Sequence of chain 1.F:
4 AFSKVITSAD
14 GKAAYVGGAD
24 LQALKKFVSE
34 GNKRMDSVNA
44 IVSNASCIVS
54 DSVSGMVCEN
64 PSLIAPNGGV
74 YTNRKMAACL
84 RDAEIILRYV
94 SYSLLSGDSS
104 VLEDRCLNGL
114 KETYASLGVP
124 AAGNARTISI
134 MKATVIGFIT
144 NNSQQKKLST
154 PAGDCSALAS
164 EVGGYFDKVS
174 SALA

Sequence of chain 1.E:
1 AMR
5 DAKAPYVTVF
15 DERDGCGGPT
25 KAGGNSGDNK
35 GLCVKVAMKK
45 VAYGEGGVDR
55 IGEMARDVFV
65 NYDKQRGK

Binding-site contacts:
Ligand atom CGC contacts residue TRS1 of chain 1.V at 3.4 Å.
Ligand atom NA contacts residue GLY71 of chain 1.E at 3.4 Å.
Ligand atom C1A contacts residue GLY71 of chain 1.E at 3.7 Å.
Ligand atom CBC contacts residue TRS1 of chain 1.V at 3.5 Å.
Ligand atom CMD contacts residue ASP54 of chain 1.F at 3.4 Å.
Ligand atom CBC contacts residue ALA136 of chain 1.F at 3.7 Å (hydrophobic).
Ligand atom OA contacts residue GLN148 of chain 1.F at 2.9 Å (h-bond).
Ligand atom OA contacts residue SER146 of chain 1.F at 3.1 Å.
Ligand atom CMD contacts residue GLY58 of chain 1.F at 3.6 Å.
Ligand atom CBA contacts residue CYS50 of chain 1.F at 1.8 Å (hydrophobic).
Ligand atom CBD contacts residue TYR66 of chain 1.E at 3.4 Å (hydrophobic).
Ligand atom CHA contacts residue ASP54 of chain 1.F at 3.6 Å.
Ligand atom OD contacts residue CYS61 of chain 1.F at 3.2 Å (h-bond).
Ligand atom NC contacts residue ILE133 of chain 1.F at 3.6 Å.
Ligand atom C1B contacts residue ASP54 of chain 1.F at 3.6 Å.
Ligand atom O1C contacts residue TRS1 of chain 1.V at 2.5 Å (h-bond).
Ligand atom C3A contacts residue CYS50 of chain 1.F at 3.3 Å (hydrophobic).
Ligand atom CAD contacts residue CYS61 of chain 1.F at 1.9 Å (hydrophobic).
Ligand atom CMD contacts residue LYS68 of chain 1.E at 3.5 Å.
Ligand atom CGC contacts residue ALA136 of chain 1.F at 3.6 Å (hydrophobic).
Ligand atom NB contacts residue ASP54 of chain 1.F at 2.8 Å (salt-bridge).
Ligand atom NC contacts residue ASP54 of chain 1.F at 2.9 Å (salt-bridge).
Ligand atom C4C contacts residue ASP54 of chain 1.F at 3.7 Å.
Ligand atom C4A contacts residue GLY71 of chain 1.E at 3.2 Å.
Ligand atom C3A contacts residue GLY71 of chain 1.E at 3.5 Å.
Ligand atom CMC contacts residue GLU62 of chain 1.F at 3.7 Å.
Ligand atom NB contacts residue THR137 of chain 1.F at 3.3 Å (h-bond).
Ligand atom C4B contacts residue THR137 of chain 1.F at 3.4 Å.
Ligand atom CAB contacts residue ALA136 of chain 1.F at 3.3 Å (hydrophobic).
Ligand atom CAA contacts residue CYS50 of chain 1.F at 2.6 Å (hydrophobic).
Ligand atom OA contacts residue GLN147 of chain 1.F at 3.2 Å (h-bond).
Ligand atom C1B contacts residue THR137 of chain 1.F at 3.7 Å.
Ligand atom OA contacts residue LYS149 of chain 1.F at 3.2 Å (salt-bridge).
Ligand atom CBD contacts residue CYS61 of chain 1.F at 2.9 Å (hydrophobic).
Ligand atom CHA contacts residue GLY71 of chain 1.E at 3.7 Å.
Ligand atom C4C contacts residue ILE133 of chain 1.F at 3.7 Å (hydrophobic).
Ligand atom C4D contacts residue CYS61 of chain 1.F at 3.2 Å (hydrophobic).
Ligand atom CAD contacts residue TYR66 of chain 1.E at 3.1 Å (hydrophobic).
Ligand atom C3D contacts residue CYS61 of chain 1.F at 2.6 Å (hydrophobic).
Ligand atom C3B contacts residue THR137 of chain 1.F at 3.7 Å.

A protein and the small-molecule ligand that binds it are described below.
Small molecule (SMILES): CCC1=C(C)[C@@H](CC2=N/C(=C\c3[nH]c(/C=C4\NC(=O)C(C)=C4CC)c(C)c3CCC(=O)O)C(CCC(=O)O)=C2C)NC1=O